Sequence of chain 1.B:
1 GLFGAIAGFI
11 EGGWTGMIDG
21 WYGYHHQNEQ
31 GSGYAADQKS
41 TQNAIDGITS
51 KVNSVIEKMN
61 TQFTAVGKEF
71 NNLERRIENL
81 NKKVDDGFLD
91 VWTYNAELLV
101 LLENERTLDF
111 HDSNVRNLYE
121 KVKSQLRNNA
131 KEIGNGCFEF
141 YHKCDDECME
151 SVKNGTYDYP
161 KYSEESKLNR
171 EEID

This small molecule binds to this protein.
Small molecule (SMILES): CC(=O)N[C@H]1[C@H](O[C@H]2[C@H](O)[C@@H](NC(C)=O)CO[C@@H]2CO)O[C@H](CO)[C@@H](O[C@@H]2O[C@H](CO)[C@@H](O)[C@H](O)[C@@H]2O)[C@@H]1O

Binding-site contacts:
Ligand atom O7 contacts residue ASN154 of chain 1.B at 3.7 Å.
Ligand atom O6 contacts residue THR156 of chain 1.B at 4.4 Å.
Ligand atom O5 contacts residue GLU150 of chain 1.B at 4.1 Å.
Ligand atom N2 contacts residue ASN154 of chain 1.B at 2.9 Å (h-bond).
Ligand atom C7 contacts residue ASN154 of chain 1.B at 3.4 Å.
Ligand atom C1 contacts residue ASN154 of chain 1.B at 1.4 Å.
Ligand atom C8 contacts residue ASN154 of chain 1.B at 4.3 Å.
Ligand atom C4 contacts residue ASN154 of chain 1.B at 4.2 Å.
Ligand atom O7 contacts residue GLU147 of chain 1.B at 3.9 Å.
Ligand atom O6 contacts residue SER151 of chain 1.B at 4.0 Å.
Ligand atom C5 contacts residue ASN154 of chain 1.B at 3.7 Å.
Ligand atom O6 contacts residue GLU147 of chain 1.B at 4.3 Å.
Ligand atom C6 contacts residue GLU147 of chain 1.B at 4.3 Å.
Ligand atom O5 contacts residue ASN154 of chain 1.B at 2.4 Å (h-bond).
Ligand atom C3 contacts residue GLU147 of chain 1.B at 4.1 Å.
Ligand atom C2 contacts residue ASN154 of chain 1.B at 2.5 Å.
Ligand atom C3 contacts residue ASN154 of chain 1.B at 3.8 Å.
Ligand atom C1 contacts residue GLU150 of chain 1.B at 4.5 Å.
Ligand atom O3 contacts residue GLU147 of chain 1.B at 4.5 Å.